A small-molecule ligand and the protein it binds are described below.
Small molecule (SMILES): O=C(O)[C@H]1O[C@@H](O)[C@H](O)[C@@H](O)[C@H]1O

Sequence of chain 1.A:
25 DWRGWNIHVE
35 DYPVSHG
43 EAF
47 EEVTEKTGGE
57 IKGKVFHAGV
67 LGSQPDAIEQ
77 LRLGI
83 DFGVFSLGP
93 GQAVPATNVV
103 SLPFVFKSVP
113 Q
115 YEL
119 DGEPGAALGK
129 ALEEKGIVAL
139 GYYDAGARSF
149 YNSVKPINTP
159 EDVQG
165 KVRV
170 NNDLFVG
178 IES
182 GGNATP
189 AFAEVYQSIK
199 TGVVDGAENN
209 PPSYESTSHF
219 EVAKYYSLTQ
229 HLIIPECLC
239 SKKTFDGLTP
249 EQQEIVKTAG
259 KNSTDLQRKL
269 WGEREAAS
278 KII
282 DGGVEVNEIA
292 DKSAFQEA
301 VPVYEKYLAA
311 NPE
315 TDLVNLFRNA

Binding-site contacts:
Ligand atom C1 contacts residue ARG146 of chain 1.A at 3.7 Å.
Ligand atom C3 contacts residue ILE31 of chain 1.A at 3.8 Å (hydrophobic).
Ligand atom C1 contacts residue SER211 of chain 1.A at 3.5 Å.
Ligand atom O6A contacts residue MSE169 of chain 1.A at 3.5 Å.
Ligand atom C6 contacts residue MSE169 of chain 1.A at 3.7 Å.
Ligand atom C6 contacts residue ARG167 of chain 1.A at 3.6 Å.
Ligand atom O6A contacts residue PHE190 of chain 1.A at 3.6 Å.
Ligand atom O4 contacts residue SER88 of chain 1.A at 3.4 Å.
Ligand atom O5 contacts residue ASN207 of chain 1.A at 3.0 Å (h-bond).
Ligand atom O5 contacts residue ARG146 of chain 1.A at 3.0 Å (salt-bridge).
Ligand atom O4 contacts residue MSE169 of chain 1.A at 3.2 Å (h-bond).
Ligand atom O6B contacts residue MSE169 of chain 1.A at 3.5 Å.
Ligand atom O6A contacts residue ARG167 of chain 1.A at 2.8 Å (salt-bridge).
Ligand atom O6B contacts residue PHE190 of chain 1.A at 3.4 Å.
Ligand atom C4 contacts residue GLN70 of chain 1.A at 3.5 Å.
Ligand atom O6B contacts residue ARG167 of chain 1.A at 2.9 Å (salt-bridge).
Ligand atom O1 contacts residue ASN208 of chain 1.A at 3.3 Å (h-bond).
Ligand atom O1 contacts residue SER211 of chain 1.A at 3.3 Å (h-bond).
Ligand atom O3 contacts residue GLN70 of chain 1.A at 3.2 Å (h-bond).
Ligand atom O1 contacts residue ARG146 of chain 1.A at 3.2 Å (salt-bridge).
Ligand atom C6 contacts residue ARG146 of chain 1.A at 4.0 Å.
Ligand atom O6A contacts residue ASN207 of chain 1.A at 3.0 Å (h-bond).
Ligand atom C1 contacts residue ASN207 of chain 1.A at 3.5 Å.
Ligand atom C5 contacts residue PHE190 of chain 1.A at 3.7 Å (hydrophobic).
Ligand atom C2 contacts residue GLU234 of chain 1.A at 3.0 Å.
Ligand atom C3 contacts residue GLU234 of chain 1.A at 4.0 Å.
Ligand atom C2 contacts residue HIS32 of chain 1.A at 3.9 Å.
Ligand atom O4 contacts residue GLN70 of chain 1.A at 3.2 Å (h-bond).
Ligand atom O3 contacts residue GLU234 of chain 1.A at 3.5 Å (salt-bridge).
Ligand atom O3 contacts residue ILE31 of chain 1.A at 3.7 Å.
Ligand atom C3 contacts residue GLN70 of chain 1.A at 4.0 Å.
Ligand atom O2 contacts residue HIS32 of chain 1.A at 2.9 Å (h-bond).
Ligand atom O3 contacts residue SER88 of chain 1.A at 3.6 Å.
Ligand atom C5 contacts residue ASN207 of chain 1.A at 3.8 Å.
Ligand atom O2 contacts residue GLU234 of chain 1.A at 2.5 Å (salt-bridge).
Ligand atom C3 contacts residue HIS32 of chain 1.A at 3.8 Å.
Ligand atom C6 contacts residue PHE190 of chain 1.A at 3.4 Å (hydrophobic).
Ligand atom O6A contacts residue ARG146 of chain 1.A at 2.9 Å (salt-bridge).
Ligand atom C6 contacts residue ASN207 of chain 1.A at 3.8 Å.
Ligand atom O1 contacts residue ASN207 of chain 1.A at 2.6 Å (h-bond).